A small-molecule ligand and the protein it binds are described below.
Small molecule (SMILES): CC(=O)N[C@@H]1[C@@H](O)[C@H](O)[C@@H](CO)O[C@H]1O

Sequence of chain 1.C:
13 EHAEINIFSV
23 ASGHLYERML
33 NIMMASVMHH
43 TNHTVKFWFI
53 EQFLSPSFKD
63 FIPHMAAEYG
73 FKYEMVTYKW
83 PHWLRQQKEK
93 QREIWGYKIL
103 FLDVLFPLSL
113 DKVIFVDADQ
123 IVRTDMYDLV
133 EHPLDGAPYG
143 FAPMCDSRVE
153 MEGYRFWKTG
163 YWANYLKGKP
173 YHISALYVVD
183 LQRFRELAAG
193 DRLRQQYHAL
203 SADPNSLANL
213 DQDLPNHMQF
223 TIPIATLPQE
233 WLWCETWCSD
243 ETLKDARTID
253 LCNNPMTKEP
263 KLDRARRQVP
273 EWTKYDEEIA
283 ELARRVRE

Binding-site contacts:
Ligand atom C8 contacts residue ASN44 of chain 1.C at 4.2 Å.
Ligand atom C8 contacts residue HIS42 of chain 1.C at 3.5 Å.
Ligand atom C1 contacts residue ASN44 of chain 1.C at 1.4 Å.
Ligand atom C3 contacts residue ASN44 of chain 1.C at 3.8 Å.
Ligand atom C5 contacts residue ASN44 of chain 1.C at 3.6 Å.
Ligand atom C7 contacts residue ASN44 of chain 1.C at 3.3 Å.
Ligand atom C8 contacts residue THR43 of chain 1.C at 3.7 Å.
Ligand atom C2 contacts residue ASN44 of chain 1.C at 2.4 Å.
Ligand atom C4 contacts residue ASN44 of chain 1.C at 4.2 Å.
Ligand atom N2 contacts residue ASN44 of chain 1.C at 2.9 Å (h-bond).
Ligand atom O5 contacts residue ASN44 of chain 1.C at 2.3 Å (h-bond).
Ligand atom O7 contacts residue ASN44 of chain 1.C at 3.2 Å (h-bond).